Sequence of chain 8.E:
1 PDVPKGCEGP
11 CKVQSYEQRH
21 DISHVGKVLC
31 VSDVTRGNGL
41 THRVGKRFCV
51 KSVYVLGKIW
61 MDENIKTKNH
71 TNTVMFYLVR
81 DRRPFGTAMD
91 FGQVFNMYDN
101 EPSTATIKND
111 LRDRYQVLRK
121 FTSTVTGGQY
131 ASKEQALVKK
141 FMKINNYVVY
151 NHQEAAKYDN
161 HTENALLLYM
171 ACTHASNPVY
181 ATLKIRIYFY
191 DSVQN

Sequence of chain 8.A:
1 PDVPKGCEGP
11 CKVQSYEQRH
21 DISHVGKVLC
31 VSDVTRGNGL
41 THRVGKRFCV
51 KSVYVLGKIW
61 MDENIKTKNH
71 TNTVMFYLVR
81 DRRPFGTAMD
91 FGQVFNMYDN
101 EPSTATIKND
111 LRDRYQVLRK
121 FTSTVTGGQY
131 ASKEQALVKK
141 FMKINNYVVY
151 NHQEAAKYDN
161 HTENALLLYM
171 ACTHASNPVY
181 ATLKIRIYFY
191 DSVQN

A protein and the small-molecule ligand that binds it are described below.
Small molecule (SMILES): Nc1ccn([C@H]2C[C@H](O[P](=O)(O)OC[C@H]3O[C@@H](n4ccc(N)nc4=O)C[C@@H]3O[P](=O)(O)OC[C@H]3O[C@@H](n4cnc5c(N)ncnc54)C[C@@H]3O[P](=O)(O)OC[C@H]3O[C@@H](n4ccc(N)nc4=O)C[C@@H]3O)[C@@H](CO[P](=O)(O)O[C@H]3C[C@H](n4cnc5c(N)ncnc54)O[C@@H]3CO[P](=O)(O)O[C@H]3C[C@H](n4cnc5c(N)ncnc54)O[C@@H]3CO[P](=O)(O)O[C@H]3C[C@H](n4ccc(N)nc4=O)O[C@@H]3COP(=O)=O)O2)c(=O)n1

Sequence of chain 8.C:
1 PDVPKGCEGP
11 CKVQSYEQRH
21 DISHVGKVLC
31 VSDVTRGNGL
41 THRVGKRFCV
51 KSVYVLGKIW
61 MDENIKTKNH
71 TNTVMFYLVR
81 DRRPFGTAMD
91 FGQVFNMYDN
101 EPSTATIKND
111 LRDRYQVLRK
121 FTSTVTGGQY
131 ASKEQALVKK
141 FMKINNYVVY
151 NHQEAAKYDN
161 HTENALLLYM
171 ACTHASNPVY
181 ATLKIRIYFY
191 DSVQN

Binding-site contacts:
Ligand atom C3' contacts residue TYR188 of chain 8.E at 3.2 Å (hydrophobic).
Ligand atom OP1 contacts residue VAL117 of chain 8.C at 3.5 Å.
Ligand atom N1 contacts residue PHE141 of chain 8.E at 3.7 Å.
Ligand atom O4' contacts residue GLN116 of chain 8.C at 3.5 Å.
Ligand atom OP2 contacts residue ARG186 of chain 8.E at 3.0 Å (salt-bridge).
Ligand atom OP1 contacts residue ARG119 of chain 8.C at 3.5 Å.
Ligand atom C4 contacts residue PHE141 of chain 8.E at 3.4 Å (hydrophobic).
Ligand atom C6 contacts residue PHE141 of chain 8.E at 3.6 Å (hydrophobic).
Ligand atom O3' contacts residue TYR188 of chain 8.E at 3.0 Å (h-bond).
Ligand atom C2' contacts residue CYS11 of chain 8.E at 3.6 Å (hydrophobic).
Ligand atom N7 contacts residue PHE141 of chain 8.E at 3.5 Å.
Ligand atom P contacts residue TYR188 of chain 8.E at 3.4 Å.
Ligand atom O3' contacts residue ARG47 of chain 8.A at 3.4 Å (salt-bridge).
Ligand atom C5' contacts residue ARG82 of chain 8.C at 3.5 Å.
Ligand atom P contacts residue ASP113 of chain 8.C at 3.5 Å.
Ligand atom C5' contacts residue ASP113 of chain 8.C at 3.6 Å.
Ligand atom C2' contacts residue ARG80 of chain 8.C at 3.7 Å.
Ligand atom C2 contacts residue PHE141 of chain 8.E at 3.7 Å (hydrophobic).
Ligand atom O5' contacts residue ARG112 of chain 8.C at 3.2 Å.
Ligand atom OP1 contacts residue ASP113 of chain 8.C at 2.8 Å (salt-bridge).
Ligand atom OP1 contacts residue LYS120 of chain 8.C at 3.2 Å (salt-bridge).
Ligand atom C5' contacts residue ARG47 of chain 8.A at 3.3 Å.
Ligand atom O3' contacts residue LEU118 of chain 8.C at 3.5 Å (h-bond).
Ligand atom C8 contacts residue PHE141 of chain 8.E at 3.6 Å (hydrophobic).
Ligand atom C2' contacts residue TYR188 of chain 8.E at 3.0 Å (hydrophobic).
Ligand atom OP1 contacts residue ARG47 of chain 8.A at 3.2 Å (salt-bridge).
Ligand atom O3' contacts residue ASP113 of chain 8.C at 3.2 Å (salt-bridge).
Ligand atom OP2 contacts residue LYS120 of chain 8.C at 3.0 Å (salt-bridge).
Ligand atom OP1 contacts residue GLU163 of chain 8.A at 3.2 Å (salt-bridge).
Ligand atom N4 contacts residue LYS51 of chain 8.E at 3.3 Å.
Ligand atom OP1 contacts residue ARG112 of chain 8.C at 2.9 Å (salt-bridge).
Ligand atom C5' contacts residue ARG112 of chain 8.C at 3.7 Å.
Ligand atom C5 contacts residue PHE141 of chain 8.E at 3.4 Å (hydrophobic).
Ligand atom OP2 contacts residue TYR54 of chain 8.E at 2.8 Å (h-bond).
Ligand atom OP2 contacts residue ASN195 of chain 8.A at 2.8 Å (h-bond).
Ligand atom C2' contacts residue ASN195 of chain 8.A at 3.5 Å.
Ligand atom O2 contacts residue TYR188 of chain 8.E at 3.1 Å.
Ligand atom O3' contacts residue ASN195 of chain 8.A at 3.5 Å (h-bond).
Ligand atom OP2 contacts residue TYR188 of chain 8.E at 2.7 Å (h-bond).
Ligand atom O3' contacts residue ARG82 of chain 8.C at 3.4 Å (salt-bridge).